Binding-site contacts:
Ligand atom C15 contacts residue LYS364 of chain 1.S at 3.8 Å.
Ligand atom N3 contacts residue SER828 of chain 1.S at 3.8 Å.
Ligand atom O2 contacts residue TYR422 of chain 1.S at 2.4 Å (h-bond).
Ligand atom C15 contacts residue HIS337 of chain 1.S at 3.5 Å.
Ligand atom O2 contacts residue ZN1 of chain 1.KN at 2.6 Å.
Ligand atom N1 contacts residue GLU167 of chain 1.S at 2.8 Å (salt-bridge).
Ligand atom C1 contacts residue PHE417 of chain 1.S at 3.8 Å (hydrophobic).
Ligand atom C4 contacts residue SER300 of chain 1.S at 3.5 Å.
Ligand atom P1 contacts residue ALA302 of chain 1.S at 3.7 Å.
Ligand atom C15 contacts residue GLU367 of chain 1.S at 3.7 Å.
Ligand atom C21 contacts residue TYR422 of chain 1.S at 3.4 Å (hydrophobic).
Ligand atom O1 contacts residue HIS341 of chain 1.S at 3.8 Å.
Ligand atom C1 contacts residue GLU167 of chain 1.S at 3.6 Å.
Ligand atom C3 contacts residue GLN165 of chain 1.S at 3.7 Å.
Ligand atom C3 contacts residue SER300 of chain 1.S at 3.0 Å.
Ligand atom C6 contacts residue PHE417 of chain 1.S at 3.6 Å (hydrophobic).
Ligand atom O1 contacts residue GLU304 of chain 1.S at 2.9 Å (salt-bridge).
Ligand atom O1 contacts residue HIS337 of chain 1.S at 3.5 Å (h-bond).
Ligand atom O2 contacts residue HIS337 of chain 1.S at 3.8 Å.
Ligand atom C16 contacts residue THR334 of chain 1.S at 3.3 Å.
Ligand atom O1 contacts residue GLU338 of chain 1.S at 3.2 Å (salt-bridge).
Ligand atom P1 contacts residue ZN1 of chain 1.KN at 3.2 Å.
Ligand atom O2 contacts residue GLU360 of chain 1.S at 3.0 Å (salt-bridge).
Ligand atom P1 contacts residue TYR422 of chain 1.S at 3.8 Å.
Ligand atom C11 contacts residue ALA302 of chain 1.S at 3.1 Å (hydrophobic).
Ligand atom N3 contacts residue TYR422 of chain 1.S at 3.8 Å.
Ligand atom N1 contacts residue MET303 of chain 1.S at 3.3 Å (h-bond).
Ligand atom O3 contacts residue GLY301 of chain 1.S at 2.8 Å (h-bond).
Ligand atom C27 contacts residue SER828 of chain 1.S at 3.8 Å.
Ligand atom C7 contacts residue PHE417 of chain 1.S at 3.4 Å (hydrophobic).
Ligand atom C13 contacts residue GLU338 of chain 1.S at 3.5 Å.
Ligand atom C22 contacts residue SER828 of chain 1.S at 3.8 Å.
Ligand atom C23 contacts residue SER828 of chain 1.S at 3.5 Å.
Ligand atom C26 contacts residue SER829 of chain 1.S at 3.5 Å.
Ligand atom C9 contacts residue ALA302 of chain 1.S at 3.4 Å (hydrophobic).
Ligand atom C25 contacts residue SER828 of chain 1.S at 3.6 Å.
Ligand atom C13 contacts residue ALA302 of chain 1.S at 3.8 Å (hydrophobic).
Ligand atom N1 contacts residue GLU304 of chain 1.S at 2.9 Å (salt-bridge).
Ligand atom N2 contacts residue TYR422 of chain 1.S at 3.8 Å.
Ligand atom O1 contacts residue ZN1 of chain 1.KN at 2.7 Å.

Sequence of chain 1.S:
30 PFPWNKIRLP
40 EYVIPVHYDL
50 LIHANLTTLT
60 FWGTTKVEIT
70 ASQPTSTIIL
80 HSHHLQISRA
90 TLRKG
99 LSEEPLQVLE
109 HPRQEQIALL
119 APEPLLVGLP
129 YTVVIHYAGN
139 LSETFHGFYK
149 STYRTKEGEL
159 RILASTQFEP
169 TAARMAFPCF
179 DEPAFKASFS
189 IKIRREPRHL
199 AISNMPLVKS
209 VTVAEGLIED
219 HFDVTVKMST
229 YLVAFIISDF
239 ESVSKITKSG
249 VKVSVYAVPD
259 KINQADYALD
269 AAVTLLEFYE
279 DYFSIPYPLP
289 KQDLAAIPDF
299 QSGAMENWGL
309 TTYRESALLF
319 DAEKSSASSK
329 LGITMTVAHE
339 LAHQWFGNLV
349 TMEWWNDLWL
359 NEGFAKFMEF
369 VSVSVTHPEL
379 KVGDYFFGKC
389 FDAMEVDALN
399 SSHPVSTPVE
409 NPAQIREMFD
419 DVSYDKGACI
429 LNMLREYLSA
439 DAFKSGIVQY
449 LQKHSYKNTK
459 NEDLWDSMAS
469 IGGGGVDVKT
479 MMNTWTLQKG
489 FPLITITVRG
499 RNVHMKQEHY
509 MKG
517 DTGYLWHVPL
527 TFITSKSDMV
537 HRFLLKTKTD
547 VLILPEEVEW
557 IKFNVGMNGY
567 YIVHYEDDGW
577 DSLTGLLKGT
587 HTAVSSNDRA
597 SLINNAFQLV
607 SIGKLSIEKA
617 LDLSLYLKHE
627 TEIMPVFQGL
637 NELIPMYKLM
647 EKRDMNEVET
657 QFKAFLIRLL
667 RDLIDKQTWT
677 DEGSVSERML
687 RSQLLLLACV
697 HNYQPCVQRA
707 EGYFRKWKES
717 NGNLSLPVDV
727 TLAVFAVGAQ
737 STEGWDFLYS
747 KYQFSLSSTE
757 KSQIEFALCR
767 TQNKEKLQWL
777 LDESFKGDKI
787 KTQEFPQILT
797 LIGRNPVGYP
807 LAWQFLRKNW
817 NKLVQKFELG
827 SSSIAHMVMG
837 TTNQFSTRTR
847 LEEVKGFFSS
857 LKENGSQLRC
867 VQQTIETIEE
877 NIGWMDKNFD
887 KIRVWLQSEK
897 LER

The protein below binds the small molecule below.
Small molecule (SMILES): CC(C)C[C@H](CP(=O)(O)[C@@H](N)CCc1ccccc1)C(=O)N[C@@H](Cc1c[nH]c2ccccc12)C(N)=O